Binding-site contacts:
Ligand atom O6 contacts residue ASN94 of chain 1.N at 4.4 Å.
Ligand atom C6 contacts residue SER96 of chain 1.N at 4.0 Å.
Ligand atom O5 contacts residue ASN94 of chain 1.N at 2.3 Å (h-bond).
Ligand atom C3 contacts residue ASN94 of chain 1.N at 3.8 Å.
Ligand atom C7 contacts residue ASN94 of chain 1.N at 3.3 Å.
Ligand atom O7 contacts residue ASN94 of chain 1.N at 3.9 Å.
Ligand atom C1 contacts residue SER96 of chain 1.N at 3.8 Å.
Ligand atom N2 contacts residue ASN94 of chain 1.N at 3.0 Å (h-bond).
Ligand atom C5 contacts residue ASN94 of chain 1.N at 3.6 Å.
Ligand atom C4 contacts residue ASN94 of chain 1.N at 4.2 Å.
Ligand atom C8 contacts residue ASN94 of chain 1.N at 3.5 Å.
Ligand atom C5 contacts residue SER96 of chain 1.N at 4.0 Å.
Ligand atom O5 contacts residue SER96 of chain 1.N at 3.5 Å.
Ligand atom C1 contacts residue ASN94 of chain 1.N at 1.4 Å.
Ligand atom C2 contacts residue ASN94 of chain 1.N at 2.4 Å.
Ligand atom O6 contacts residue SER96 of chain 1.N at 4.1 Å.

Sequence of chain 1.N:
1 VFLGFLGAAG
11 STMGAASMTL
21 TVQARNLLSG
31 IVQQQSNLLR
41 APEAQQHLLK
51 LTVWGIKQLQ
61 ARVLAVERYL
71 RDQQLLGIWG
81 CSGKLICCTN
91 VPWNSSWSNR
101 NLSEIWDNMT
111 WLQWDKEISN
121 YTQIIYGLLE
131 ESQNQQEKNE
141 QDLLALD

The small molecule below binds the protein below.
Small molecule (SMILES): CC(=O)N[C@@H]1[C@@H](O)[C@H](O)[C@@H](CO)O[C@H]1O